Binding-site contacts:
Ligand atom O2 contacts residue SER48 of chain 3.A at 3.1 Å (h-bond).
Ligand atom C2 contacts residue GLU78 of chain 3.A at 4.3 Å.
Ligand atom O4 contacts residue ALA226 of chain 3.A at 4.3 Å.
Ligand atom O5 contacts residue ALA226 of chain 3.A at 4.2 Å.
Ligand atom C3 contacts residue ILE76 of chain 3.A at 4.5 Å (hydrophobic).
Ligand atom O2 contacts residue ALA49 of chain 3.A at 3.1 Å.
Ligand atom C1 contacts residue ILE76 of chain 3.A at 3.0 Å (hydrophobic).
Ligand atom O2 contacts residue ASN46 of chain 3.A at 4.0 Å.
Ligand atom C1 contacts residue MET44 of chain 3.A at 4.3 Å (hydrophobic).
Ligand atom O1 contacts residue ASN46 of chain 3.A at 4.0 Å.
Ligand atom C2 contacts residue ASN46 of chain 3.A at 4.3 Å.
Ligand atom C2 contacts residue SER48 of chain 3.A at 4.4 Å.
Ligand atom O1 contacts residue ILE76 of chain 3.A at 3.5 Å (h-bond).
Ligand atom C4 contacts residue THR224 of chain 3.A at 3.7 Å.
Ligand atom C1 contacts residue GLU78 of chain 3.A at 3.0 Å.
Ligand atom C2 contacts residue ALA49 of chain 3.A at 4.4 Å (hydrophobic).
Ligand atom C5 contacts residue ASN46 of chain 3.A at 4.1 Å.
Ligand atom C3 contacts residue GLU78 of chain 3.A at 4.1 Å.
Ligand atom C4 contacts residue SER48 of chain 3.A at 4.5 Å.
Ligand atom O3 contacts residue SER48 of chain 3.A at 4.3 Å.
Ligand atom O4 contacts residue SER48 of chain 3.A at 3.6 Å.
Ligand atom C1 contacts residue PHE77 of chain 3.A at 3.7 Å (hydrophobic).
Ligand atom O1 contacts residue MET44 of chain 3.A at 3.0 Å (h-bond).
Ligand atom C5 contacts residue ALA226 of chain 3.A at 3.5 Å (hydrophobic).
Ligand atom O3 contacts residue ILE76 of chain 3.A at 4.4 Å.
Ligand atom C2 contacts residue ILE76 of chain 3.A at 3.6 Å (hydrophobic).
Ligand atom O2 contacts residue ILE76 of chain 3.A at 3.2 Å (h-bond).
Ligand atom C5 contacts residue SER48 of chain 3.A at 4.1 Å.
Ligand atom O4 contacts residue THR224 of chain 3.A at 2.8 Å (h-bond).
Ligand atom C5 contacts residue THR224 of chain 3.A at 4.3 Å.
Ligand atom O3 contacts residue ARG254 of chain 3.A at 3.6 Å.
Ligand atom O1 contacts residue GLU78 of chain 3.A at 3.3 Å (salt-bridge).
Ligand atom O4 contacts residue ARG254 of chain 3.A at 4.0 Å.
Ligand atom C4 contacts residue ALA226 of chain 3.A at 4.5 Å (hydrophobic).
Ligand atom O5 contacts residue SER48 of chain 3.A at 4.1 Å.
Ligand atom O1 contacts residue PHE77 of chain 3.A at 3.7 Å.
Ligand atom O5 contacts residue ASN46 of chain 3.A at 3.4 Å (h-bond).

A small-molecule ligand and the protein it binds are described below.
Small molecule (SMILES): OC[C@@]1(O)OC[C@H](O)[C@@H]1O

Sequence of chain 3.A:
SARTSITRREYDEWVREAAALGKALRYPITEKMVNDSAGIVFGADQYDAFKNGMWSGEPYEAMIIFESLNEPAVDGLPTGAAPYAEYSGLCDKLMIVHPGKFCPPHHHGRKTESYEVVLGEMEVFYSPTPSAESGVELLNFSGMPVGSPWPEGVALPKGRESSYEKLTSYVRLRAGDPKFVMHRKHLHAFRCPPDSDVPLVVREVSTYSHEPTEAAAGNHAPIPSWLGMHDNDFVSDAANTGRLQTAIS